Binding-site contacts:
Ligand atom C4 contacts residue HIS53 of chain 1.A at 4.1 Å.
Ligand atom O1 contacts residue LYS182 of chain 1.A at 3.0 Å (salt-bridge).
Ligand atom O1 contacts residue PHE25 of chain 2.B at 3.6 Å.
Ligand atom O5 contacts residue PHE93 of chain 1.A at 3.8 Å.
Ligand atom O3 contacts residue GLU180 of chain 1.A at 2.5 Å (salt-bridge).
Ligand atom O2 contacts residue GLU216 of chain 1.A at 3.0 Å (salt-bridge).
Ligand atom C2 contacts residue ASP286 of chain 1.A at 3.8 Å.
Ligand atom O1 contacts residue MN1 of chain 1.D at 3.8 Å.
Ligand atom C1 contacts residue MN1 of chain 1.D at 3.8 Å.
Ligand atom C2 contacts residue MN1 of chain 1.D at 4.0 Å.
Ligand atom O4 contacts residue ASP286 of chain 1.A at 4.0 Å.
Ligand atom C1 contacts residue TRP136 of chain 1.A at 3.8 Å (hydrophobic).
Ligand atom O2 contacts residue GLU180 of chain 1.A at 3.1 Å (salt-bridge).
Ligand atom C4 contacts residue ASP286 of chain 1.A at 3.2 Å.
Ligand atom C1 contacts residue PHE25 of chain 2.B at 3.9 Å (hydrophobic).
Ligand atom C5 contacts residue HIS53 of chain 1.A at 3.5 Å.
Ligand atom O5 contacts residue TRP136 of chain 1.A at 3.7 Å.
Ligand atom C4 contacts residue MN1 of chain 1.E at 3.8 Å.
Ligand atom C4 contacts residue TRP15 of chain 1.A at 3.8 Å (hydrophobic).
Ligand atom C3 contacts residue GLU180 of chain 1.A at 3.5 Å.
Ligand atom O3 contacts residue MN1 of chain 1.E at 2.5 Å.
Ligand atom O1 contacts residue TRP136 of chain 1.A at 3.6 Å.
Ligand atom C5 contacts residue GLU180 of chain 1.A at 4.0 Å.
Ligand atom C2 contacts residue HIS219 of chain 1.A at 3.7 Å.
Ligand atom C2 contacts residue GLU180 of chain 1.A at 3.4 Å.
Ligand atom O1 contacts residue ASP254 of chain 1.A at 3.8 Å.
Ligand atom O2 contacts residue HIS219 of chain 1.A at 3.1 Å (h-bond).
Ligand atom O1 contacts residue HIS219 of chain 1.A at 3.3 Å (h-bond).
Ligand atom C1 contacts residue HIS219 of chain 1.A at 4.0 Å.
Ligand atom O3 contacts residue ASP286 of chain 1.A at 3.1 Å (salt-bridge).
Ligand atom O2 contacts residue ASP286 of chain 1.A at 3.0 Å (salt-bridge).
Ligand atom O3 contacts residue ASP244 of chain 1.A at 3.6 Å.
Ligand atom O2 contacts residue MN1 of chain 1.D at 3.0 Å.
Ligand atom O5 contacts residue HIS53 of chain 1.A at 2.6 Å (h-bond).
Ligand atom O2 contacts residue MN1 of chain 1.E at 2.3 Å.
Ligand atom C3 contacts residue MN1 of chain 1.E at 2.6 Å.
Ligand atom C2 contacts residue TRP136 of chain 1.A at 3.7 Å (hydrophobic).
Ligand atom C2 contacts residue MN1 of chain 1.E at 3.2 Å.
Ligand atom O4 contacts residue TRP136 of chain 1.A at 4.0 Å.
Ligand atom C3 contacts residue ASP286 of chain 1.A at 2.7 Å.

Sequence of chain 2.B:
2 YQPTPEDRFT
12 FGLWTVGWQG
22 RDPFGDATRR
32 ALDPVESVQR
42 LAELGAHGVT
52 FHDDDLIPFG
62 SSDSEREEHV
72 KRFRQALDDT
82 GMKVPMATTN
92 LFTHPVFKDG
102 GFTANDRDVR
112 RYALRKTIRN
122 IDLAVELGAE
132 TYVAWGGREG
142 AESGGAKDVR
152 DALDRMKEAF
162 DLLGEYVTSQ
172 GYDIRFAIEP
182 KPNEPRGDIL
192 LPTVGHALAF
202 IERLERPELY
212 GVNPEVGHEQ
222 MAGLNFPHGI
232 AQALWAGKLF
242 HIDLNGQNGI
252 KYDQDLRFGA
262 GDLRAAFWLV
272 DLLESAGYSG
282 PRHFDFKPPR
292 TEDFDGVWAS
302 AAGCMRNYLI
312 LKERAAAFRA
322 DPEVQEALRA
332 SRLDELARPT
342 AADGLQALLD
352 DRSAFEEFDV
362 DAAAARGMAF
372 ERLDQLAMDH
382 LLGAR

Sequence of chain 1.A:
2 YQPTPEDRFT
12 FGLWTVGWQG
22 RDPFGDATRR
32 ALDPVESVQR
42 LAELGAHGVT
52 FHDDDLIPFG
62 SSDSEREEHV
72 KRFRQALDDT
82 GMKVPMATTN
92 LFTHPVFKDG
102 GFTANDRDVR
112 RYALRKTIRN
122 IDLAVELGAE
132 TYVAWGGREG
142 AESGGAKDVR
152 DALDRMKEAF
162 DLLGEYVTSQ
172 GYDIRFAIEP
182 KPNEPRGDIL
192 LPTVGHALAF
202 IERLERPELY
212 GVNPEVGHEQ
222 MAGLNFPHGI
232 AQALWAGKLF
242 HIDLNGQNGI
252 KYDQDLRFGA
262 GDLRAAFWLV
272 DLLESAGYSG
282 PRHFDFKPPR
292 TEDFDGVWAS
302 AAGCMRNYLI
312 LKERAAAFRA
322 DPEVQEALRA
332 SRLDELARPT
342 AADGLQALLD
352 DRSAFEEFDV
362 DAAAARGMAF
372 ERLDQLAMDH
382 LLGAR

A protein and the small-molecule ligand that binds it are described below.
Small molecule (SMILES): OC[C@@H](O)C(O)[C@@H](O)CO